Sequence of chain 1.A:
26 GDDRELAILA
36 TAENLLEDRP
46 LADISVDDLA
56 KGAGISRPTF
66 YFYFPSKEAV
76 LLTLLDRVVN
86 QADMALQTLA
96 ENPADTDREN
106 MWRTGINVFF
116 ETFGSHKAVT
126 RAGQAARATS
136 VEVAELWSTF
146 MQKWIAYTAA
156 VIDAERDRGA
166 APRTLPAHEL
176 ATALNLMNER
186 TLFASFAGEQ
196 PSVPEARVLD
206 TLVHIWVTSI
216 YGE

This protein binds this small molecule.
Small molecule (SMILES): O=C(NCC1CCN(c2ccccn2)CC1)N1CCCC1

Binding-site contacts:
Ligand atom C1 contacts residue TRP142 of chain 1.A at 3.9 Å (hydrophobic).
Ligand atom C1 contacts residue LEU80 of chain 1.A at 3.7 Å (hydrophobic).
Ligand atom C15 contacts residue PHE188 of chain 1.A at 3.4 Å (hydrophobic).
Ligand atom C4 contacts residue TRP142 of chain 1.A at 3.7 Å (hydrophobic).
Ligand atom C2 contacts residue VAL84 of chain 1.A at 3.7 Å (hydrophobic).
Ligand atom C1 contacts residue VAL84 of chain 1.A at 3.7 Å (hydrophobic).
Ligand atom C14 contacts residue PHE118 of chain 1.A at 3.8 Å (hydrophobic).
Ligand atom C1 contacts residue LEU141 of chain 1.A at 3.5 Å (hydrophobic).
Ligand atom N2 contacts residue GLU184 of chain 1.A at 3.6 Å.
Ligand atom C5 contacts residue GLY128 of chain 1.A at 3.3 Å.
Ligand atom C contacts residue TRP142 of chain 1.A at 3.6 Å (hydrophobic).
Ligand atom C2 contacts residue LEU80 of chain 1.A at 3.5 Å (hydrophobic).
Ligand atom N1 contacts residue GLY128 of chain 1.A at 3.7 Å.
Ligand atom C12 contacts residue TRP142 of chain 1.A at 3.8 Å (hydrophobic).
Ligand atom C6 contacts residue ARG132 of chain 1.A at 3.8 Å.
Ligand atom N contacts residue PHE118 of chain 1.A at 3.9 Å.
Ligand atom C10 contacts residue GLU184 of chain 1.A at 3.8 Å.
Ligand atom C9 contacts residue THR125 of chain 1.A at 3.5 Å.
Ligand atom C contacts residue LEU141 of chain 1.A at 3.7 Å (hydrophobic).
Ligand atom C15 contacts residue GLU184 of chain 1.A at 3.6 Å.
Ligand atom N2 contacts residue TRP142 of chain 1.A at 3.2 Å.
Ligand atom C4 contacts residue VAL138 of chain 1.A at 3.7 Å (hydrophobic).
Ligand atom C10 contacts residue ARG132 of chain 1.A at 3.8 Å.
Ligand atom O contacts residue PHE188 of chain 1.A at 3.3 Å.
Ligand atom C13 contacts residue PHE118 of chain 1.A at 3.8 Å (hydrophobic).
Ligand atom N contacts residue LEU80 of chain 1.A at 3.6 Å.
Ligand atom N3 contacts residue GLU184 of chain 1.A at 3.9 Å.
Ligand atom C contacts residue VAL138 of chain 1.A at 3.7 Å (hydrophobic).
Ligand atom C3 contacts residue LEU80 of chain 1.A at 3.9 Å (hydrophobic).
Ligand atom C14 contacts residue LEU187 of chain 1.A at 3.8 Å (hydrophobic).
Ligand atom C5 contacts residue GLN129 of chain 1.A at 3.6 Å.
Ligand atom C9 contacts residue GLY128 of chain 1.A at 3.9 Å.
Ligand atom C5 contacts residue ARG132 of chain 1.A at 3.9 Å.
Ligand atom C2 contacts residue TRP142 of chain 1.A at 3.8 Å (hydrophobic).
Ligand atom C10 contacts residue TRP142 of chain 1.A at 3.4 Å (hydrophobic).
Ligand atom N contacts residue TRP142 of chain 1.A at 3.8 Å.
Ligand atom C12 contacts residue 8411 of chain 1.C at 3.9 Å.
Ligand atom C14 contacts residue PHE191 of chain 1.A at 3.6 Å (hydrophobic).
Ligand atom C11 contacts residue GLU184 of chain 1.A at 3.9 Å.
Ligand atom O contacts residue GLU184 of chain 1.A at 3.7 Å.